Sequence of chain 1.C:
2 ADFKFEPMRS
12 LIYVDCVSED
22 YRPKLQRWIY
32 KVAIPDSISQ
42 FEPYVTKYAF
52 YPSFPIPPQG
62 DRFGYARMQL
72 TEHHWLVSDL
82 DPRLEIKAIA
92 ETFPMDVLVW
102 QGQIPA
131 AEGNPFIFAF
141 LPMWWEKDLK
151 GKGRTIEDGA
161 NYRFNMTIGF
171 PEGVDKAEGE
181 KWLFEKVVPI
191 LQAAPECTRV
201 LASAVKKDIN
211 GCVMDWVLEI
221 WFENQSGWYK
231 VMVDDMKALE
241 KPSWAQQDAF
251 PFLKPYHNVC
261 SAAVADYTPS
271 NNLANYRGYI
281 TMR

Binding-site contacts:
Ligand atom O23 contacts residue GLN41 of chain 1.C at 3.5 Å (h-bond).
Ligand atom O13 contacts residue PHE51 of chain 1.C at 3.1 Å.
Ligand atom C16 contacts residue PHE138 of chain 1.C at 3.8 Å (hydrophobic).
Ligand atom C6 contacts residue GLN102 of chain 1.C at 3.5 Å.
Ligand atom C9 contacts residue TYR49 of chain 1.C at 3.6 Å (hydrophobic).
Ligand atom O13 contacts residue THR72 of chain 1.C at 3.5 Å.
Ligand atom C5 contacts residue PHE136 of chain 1.C at 3.8 Å (hydrophobic).
Ligand atom O23 contacts residue PHE42 of chain 1.C at 3.8 Å.
Ligand atom C19 contacts residue SER38 of chain 1.C at 3.7 Å.
Ligand atom O24 contacts residue ASP80 of chain 1.C at 2.3 Å (salt-bridge).
Ligand atom C4 contacts residue DQH1 of chain 1.CA at 3.7 Å.
Ligand atom O30 contacts residue PHE51 of chain 1.C at 3.8 Å.
Ligand atom O29 contacts residue PHE136 of chain 1.C at 3.3 Å.
Ligand atom C16 contacts residue ASP80 of chain 1.C at 3.6 Å.
Ligand atom O24 contacts residue TRP76 of chain 1.C at 3.5 Å.
Ligand atom O29 contacts residue GLN102 of chain 1.C at 2.5 Å (h-bond).
Ligand atom O24 contacts residue DQH1 of chain 1.CA at 3.5 Å (h-bond).
Ligand atom C16 contacts residue TRP76 of chain 1.C at 3.8 Å (hydrophobic).
Ligand atom O23 contacts residue DQH1 of chain 1.CA at 2.8 Å (h-bond).
Ligand atom O27 contacts residue SER38 of chain 1.C at 2.8 Å (h-bond).
Ligand atom O30 contacts residue GLN70 of chain 1.C at 3.6 Å.
Ligand atom C14 contacts residue HIS74 of chain 1.C at 3.6 Å.
Ligand atom C18 contacts residue DQH1 of chain 1.CA at 3.2 Å.
Ligand atom C10 contacts residue SER38 of chain 1.C at 3.2 Å.
Ligand atom C17 contacts residue ASP80 of chain 1.C at 3.4 Å.
Ligand atom O13 contacts residue TYR49 of chain 1.C at 2.8 Å (h-bond).
Ligand atom C9 contacts residue THR72 of chain 1.C at 3.6 Å.
Ligand atom C1 contacts residue TRP29 of chain 1.C at 3.8 Å (hydrophobic).
Ligand atom O27 contacts residue HIS74 of chain 1.C at 2.9 Å (h-bond).
Ligand atom C15 contacts residue HIS74 of chain 1.C at 3.6 Å.
Ligand atom C10 contacts residue TYR49 of chain 1.C at 3.7 Å (hydrophobic).
Ligand atom O27 contacts residue TYR49 of chain 1.C at 3.0 Å (h-bond).
Ligand atom C17 contacts residue DQH1 of chain 1.CA at 3.5 Å.
Ligand atom O30 contacts residue THR72 of chain 1.C at 3.0 Å (h-bond).
Ligand atom C11 contacts residue HIS74 of chain 1.C at 3.6 Å.
Ligand atom C2 contacts residue THR72 of chain 1.C at 3.8 Å.
Ligand atom C17 contacts residue TRP76 of chain 1.C at 3.8 Å (hydrophobic).
Ligand atom C19 contacts residue DQH1 of chain 1.CA at 3.2 Å.
Ligand atom O12 contacts residue DQH1 of chain 1.CA at 3.1 Å.
Ligand atom C1 contacts residue GLN102 of chain 1.C at 3.6 Å.

A protein and the small-molecule ligand that binds it are described below.
Small molecule (SMILES): O=C1c2c(O)cc(O)cc2O[C@H](c2ccc(O)c(O)c2)[C@H]1O